Binding-site contacts:
Ligand atom C5 contacts residue ILE48 of chain 3.A at 3.8 Å (hydrophobic).
Ligand atom O1 contacts residue ILE48 of chain 3.A at 4.0 Å.
Ligand atom C4 contacts residue TRP56 of chain 3.A at 4.2 Å (hydrophobic).
Ligand atom C4 contacts residue ALA53 of chain 3.A at 4.0 Å (hydrophobic).
Ligand atom CL1 contacts residue LEU83 of chain 3.A at 3.8 Å.
Ligand atom O1 contacts residue PHE422 of chain 3.A at 3.9 Å.
Ligand atom C4 contacts residue PHE104 of chain 3.A at 3.3 Å (hydrophobic).
Ligand atom C20 contacts residue TRP56 of chain 3.A at 3.3 Å (hydrophobic).
Ligand atom N1 contacts residue ASP46 of chain 3.A at 3.0 Å (salt-bridge).
Ligand atom C1 contacts residue TRP56 of chain 3.A at 4.0 Å (hydrophobic).
Ligand atom C19 contacts residue PHE422 of chain 3.A at 4.2 Å (hydrophobic).
Ligand atom C1 contacts residue PHE104 of chain 3.A at 3.9 Å (hydrophobic).
Ligand atom C1 contacts residue LEU83 of chain 3.A at 4.3 Å (hydrophobic).
Ligand atom CL1 contacts residue PHE104 of chain 3.A at 4.3 Å.
Ligand atom C7 contacts residue TRP56 of chain 3.A at 3.7 Å (hydrophobic).
Ligand atom CL1 contacts residue ARG57 of chain 3.A at 3.7 Å.
Ligand atom C18 contacts residue GLU421 of chain 3.A at 4.1 Å.
Ligand atom CL1 contacts residue ALA53 of chain 3.A at 3.7 Å.
Ligand atom C1 contacts residue ALA53 of chain 3.A at 4.0 Å (hydrophobic).
Ligand atom C19 contacts residue GLU421 of chain 3.A at 3.6 Å.
Ligand atom C3 contacts residue SER103 of chain 3.A at 3.5 Å.
Ligand atom C7 contacts residue SER103 of chain 3.A at 3.3 Å.
Ligand atom C8 contacts residue ILE48 of chain 3.A at 4.3 Å (hydrophobic).
Ligand atom C2 contacts residue TRP56 of chain 3.A at 3.8 Å (hydrophobic).
Ligand atom C19 contacts residue TRP56 of chain 3.A at 3.5 Å (hydrophobic).
Ligand atom CL1 contacts residue TRP33 of chain 3.A at 3.7 Å.
Ligand atom N1 contacts residue GLU421 of chain 3.A at 4.1 Å.
Ligand atom C3 contacts residue MET85 of chain 3.A at 3.8 Å (hydrophobic).
Ligand atom C8 contacts residue PHE422 of chain 3.A at 3.9 Å (hydrophobic).
Ligand atom C5 contacts residue TRP56 of chain 3.A at 4.0 Å (hydrophobic).
Ligand atom C3 contacts residue TRP56 of chain 3.A at 3.6 Å (hydrophobic).
Ligand atom C20 contacts residue PHE422 of chain 3.A at 4.0 Å (hydrophobic).
Ligand atom C6 contacts residue TRP56 of chain 3.A at 3.8 Å (hydrophobic).
Ligand atom C11 contacts residue ASP46 of chain 3.A at 3.0 Å.
Ligand atom C7 contacts residue PHE422 of chain 3.A at 3.7 Å (hydrophobic).
Ligand atom C5 contacts residue PHE104 of chain 3.A at 3.6 Å (hydrophobic).
Ligand atom O1 contacts residue SER103 of chain 3.A at 3.8 Å.
Ligand atom C2 contacts residue LEU83 of chain 3.A at 4.0 Å (hydrophobic).
Ligand atom C20 contacts residue GLU421 of chain 3.A at 4.3 Å.
Ligand atom C6 contacts residue SER103 of chain 3.A at 3.6 Å.

A protein and the small-molecule ligand that binds it are described below.
Small molecule (SMILES): NCc1cccc(OCc2ccc(Cl)cc2)c1

Sequence of chain 3.A:
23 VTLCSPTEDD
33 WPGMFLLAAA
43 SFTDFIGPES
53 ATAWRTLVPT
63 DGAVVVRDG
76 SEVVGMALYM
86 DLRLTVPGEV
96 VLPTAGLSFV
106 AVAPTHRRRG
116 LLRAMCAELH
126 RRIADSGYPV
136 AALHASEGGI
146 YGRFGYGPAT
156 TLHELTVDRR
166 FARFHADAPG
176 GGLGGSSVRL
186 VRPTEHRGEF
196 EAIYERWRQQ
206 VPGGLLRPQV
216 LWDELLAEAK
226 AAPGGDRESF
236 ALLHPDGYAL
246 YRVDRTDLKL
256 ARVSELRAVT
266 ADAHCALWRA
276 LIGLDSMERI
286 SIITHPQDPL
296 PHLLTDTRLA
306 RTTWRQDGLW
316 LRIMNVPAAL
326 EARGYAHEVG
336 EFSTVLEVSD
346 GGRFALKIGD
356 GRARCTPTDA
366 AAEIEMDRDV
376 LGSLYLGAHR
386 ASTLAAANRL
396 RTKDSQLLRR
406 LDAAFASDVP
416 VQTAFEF